Sequence of chain 1.A:
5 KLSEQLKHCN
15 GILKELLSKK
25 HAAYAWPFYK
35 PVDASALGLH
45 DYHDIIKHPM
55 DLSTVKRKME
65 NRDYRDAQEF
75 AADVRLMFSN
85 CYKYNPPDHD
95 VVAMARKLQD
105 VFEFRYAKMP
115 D

The small molecule below binds the protein below.
Small molecule (SMILES): Cn1cc(-c2cc(C(=O)NC3CC3)cc(Cc3ccccc3)n2)nn1

Binding-site contacts:
Ligand atom C2 contacts residue VAL95 of chain 1.A at 3.8 Å (hydrophobic).
Ligand atom C14 contacts residue VAL95 of chain 1.A at 4.1 Å (hydrophobic).
Ligand atom N4 contacts residue TYR88 of chain 1.A at 4.0 Å.
Ligand atom C1 contacts residue VAL95 of chain 1.A at 3.7 Å (hydrophobic).
Ligand atom C12 contacts residue ASP94 of chain 1.A at 3.9 Å.
Ligand atom C contacts residue PHE32 of chain 1.A at 3.8 Å (hydrophobic).
Ligand atom C4 contacts residue LEU43 of chain 1.A at 3.9 Å (hydrophobic).
Ligand atom O contacts residue HIS93 of chain 1.A at 4.1 Å.
Ligand atom C contacts residue VAL36 of chain 1.A at 3.6 Å (hydrophobic).
Ligand atom N1 contacts residue VAL95 of chain 1.A at 4.1 Å.
Ligand atom N4 contacts residue ASN89 of chain 1.A at 2.7 Å (h-bond).
Ligand atom C18 contacts residue TYR88 of chain 1.A at 3.6 Å (hydrophobic).
Ligand atom C12 contacts residue MET98 of chain 1.A at 4.0 Å (hydrophobic).
Ligand atom C15 contacts residue ASN89 of chain 1.A at 3.7 Å.
Ligand atom C6 contacts residue HIS93 of chain 1.A at 4.0 Å.
Ligand atom C13 contacts residue TRP30 of chain 1.A at 3.8 Å (hydrophobic).
Ligand atom C17 contacts residue ASN89 of chain 1.A at 3.5 Å.
Ligand atom C5 contacts residue ASN89 of chain 1.A at 3.8 Å.
Ligand atom C15 contacts residue HIS93 of chain 1.A at 3.7 Å.
Ligand atom N2 contacts residue ASN89 of chain 1.A at 3.5 Å (h-bond).
Ligand atom N contacts residue VAL36 of chain 1.A at 3.8 Å.
Ligand atom C13 contacts residue VAL95 of chain 1.A at 3.9 Å (hydrophobic).
Ligand atom C contacts residue PRO31 of chain 1.A at 3.5 Å (hydrophobic).
Ligand atom N contacts residue VAL95 of chain 1.A at 4.0 Å.
Ligand atom C15 contacts residue LEU43 of chain 1.A at 3.9 Å (hydrophobic).
Ligand atom C16 contacts residue ASN89 of chain 1.A at 3.5 Å.
Ligand atom C14 contacts residue TRP30 of chain 1.A at 3.6 Å (hydrophobic).
Ligand atom C17 contacts residue TYR88 of chain 1.A at 3.6 Å (hydrophobic).
Ligand atom O contacts residue LEU43 of chain 1.A at 3.5 Å.
Ligand atom N1 contacts residue ASN89 of chain 1.A at 3.1 Å (h-bond).
Ligand atom C11 contacts residue HIS93 of chain 1.A at 4.0 Å.
Ligand atom C12 contacts residue VAL95 of chain 1.A at 4.0 Å (hydrophobic).
Ligand atom N4 contacts residue HIS93 of chain 1.A at 3.6 Å.
Ligand atom C5 contacts residue HIS93 of chain 1.A at 4.1 Å.
Ligand atom C10 contacts residue HIS93 of chain 1.A at 3.9 Å.
Ligand atom N2 contacts residue CYS85 of chain 1.A at 4.1 Å.
Ligand atom C4 contacts residue ASN89 of chain 1.A at 3.2 Å.
Ligand atom C13 contacts residue MET98 of chain 1.A at 3.8 Å (hydrophobic).
Ligand atom C17 contacts residue PRO90 of chain 1.A at 3.6 Å (hydrophobic).
Ligand atom C16 contacts residue HIS93 of chain 1.A at 3.9 Å.